This small molecule binds to this protein.
Small molecule (SMILES): CC(=O)N[C@H]1[C@H](O[C@H]2[C@H](O)[C@@H](NC(C)=O)CO[C@@H]2CO)O[C@H](CO)[C@@H](O)[C@@H]1O

Sequence of chain 1.B:
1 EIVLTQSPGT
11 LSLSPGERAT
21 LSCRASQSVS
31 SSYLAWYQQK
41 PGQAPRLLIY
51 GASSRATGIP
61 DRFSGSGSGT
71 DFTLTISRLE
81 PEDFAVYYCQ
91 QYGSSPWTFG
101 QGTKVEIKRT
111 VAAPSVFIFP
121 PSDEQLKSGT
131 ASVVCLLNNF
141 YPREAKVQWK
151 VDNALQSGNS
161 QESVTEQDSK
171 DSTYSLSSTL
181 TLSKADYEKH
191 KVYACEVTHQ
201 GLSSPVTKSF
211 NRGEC

Sequence of chain 1.A:
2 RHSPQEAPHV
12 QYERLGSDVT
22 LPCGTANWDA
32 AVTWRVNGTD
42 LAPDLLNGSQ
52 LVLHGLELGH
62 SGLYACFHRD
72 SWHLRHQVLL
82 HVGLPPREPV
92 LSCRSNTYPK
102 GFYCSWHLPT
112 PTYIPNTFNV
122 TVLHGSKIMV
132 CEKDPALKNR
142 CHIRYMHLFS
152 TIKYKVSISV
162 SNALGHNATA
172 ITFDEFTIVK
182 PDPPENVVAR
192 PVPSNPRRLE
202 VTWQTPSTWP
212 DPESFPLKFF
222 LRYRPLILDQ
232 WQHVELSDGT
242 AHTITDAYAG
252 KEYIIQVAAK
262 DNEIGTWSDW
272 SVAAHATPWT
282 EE

Binding-site contacts:
Ligand atom C2 contacts residue ASN168 of chain 1.A at 2.5 Å.
Ligand atom C6 contacts residue GLU89 of chain 1.A at 3.9 Å.
Ligand atom C6 contacts residue ARG88 of chain 1.A at 4.3 Å.
Ligand atom C4 contacts residue ASN168 of chain 1.A at 4.2 Å.
Ligand atom C8 contacts residue SER95 of chain 1.B at 4.3 Å.
Ligand atom C3 contacts residue ASN168 of chain 1.A at 3.8 Å.
Ligand atom O3 contacts residue SER94 of chain 1.B at 3.3 Å (h-bond).
Ligand atom O5 contacts residue ASN168 of chain 1.A at 2.4 Å (h-bond).
Ligand atom C1 contacts residue GLU89 of chain 1.A at 4.0 Å.
Ligand atom C7 contacts residue HIS167 of chain 1.A at 3.3 Å.
Ligand atom O5 contacts residue GLU89 of chain 1.A at 3.5 Å.
Ligand atom O5 contacts residue ARG88 of chain 1.A at 4.1 Å.
Ligand atom C1 contacts residue GLY93 of chain 1.B at 3.8 Å.
Ligand atom C5 contacts residue GLU89 of chain 1.A at 3.7 Å.
Ligand atom N2 contacts residue HIS167 of chain 1.A at 3.9 Å.
Ligand atom C8 contacts residue HIS167 of chain 1.A at 3.3 Å.
Ligand atom C2 contacts residue GLY93 of chain 1.B at 4.1 Å.
Ligand atom O7 contacts residue ASN168 of chain 1.A at 3.8 Å.
Ligand atom C3 contacts residue GLY93 of chain 1.B at 4.0 Å.
Ligand atom O6 contacts residue ARG88 of chain 1.A at 3.4 Å.
Ligand atom C5 contacts residue ASN168 of chain 1.A at 3.7 Å.
Ligand atom C1 contacts residue ASN168 of chain 1.A at 1.4 Å.
Ligand atom C7 contacts residue ASN168 of chain 1.A at 3.5 Å.
Ligand atom N2 contacts residue SER94 of chain 1.B at 4.3 Å.
Ligand atom C3 contacts residue SER94 of chain 1.B at 4.0 Å.
Ligand atom O5 contacts residue PRO87 of chain 1.A at 4.5 Å.
Ligand atom N2 contacts residue ASN168 of chain 1.A at 2.9 Å (h-bond).
Ligand atom N2 contacts residue GLY93 of chain 1.B at 3.9 Å.
Ligand atom O7 contacts residue HIS167 of chain 1.A at 3.3 Å (h-bond).